Binding-site contacts:
Ligand atom C1 contacts residue ARG77 of chain 21.A at 3.6 Å.
Ligand atom O1B contacts residue SER89 of chain 21.A at 3.1 Å (h-bond).
Ligand atom O4 contacts residue THR291 of chain 21.A at 3.5 Å.
Ligand atom O3 contacts residue GLY78 of chain 21.A at 3.3 Å.
Ligand atom N5 contacts residue TYR72 of chain 21.A at 3.4 Å (h-bond).
Ligand atom C1 contacts residue TYR72 of chain 21.A at 4.1 Å (hydrophobic).
Ligand atom O8 contacts residue TYR72 of chain 21.A at 4.3 Å.
Ligand atom O1A contacts residue TYR72 of chain 21.A at 3.5 Å.
Ligand atom C4 contacts residue HIS298 of chain 21.A at 3.2 Å.
Ligand atom C3 contacts residue VAL296 of chain 21.A at 3.7 Å (hydrophobic).
Ligand atom C3 contacts residue GLY78 of chain 21.A at 3.6 Å.
Ligand atom C1 contacts residue SER89 of chain 21.A at 3.5 Å.
Ligand atom C5 contacts residue TYR72 of chain 21.A at 3.9 Å (hydrophobic).
Ligand atom O8 contacts residue ARG77 of chain 21.A at 3.2 Å (salt-bridge).
Ligand atom C4 contacts residue GLY78 of chain 21.A at 3.4 Å.
Ligand atom O1A contacts residue GLY78 of chain 21.A at 3.2 Å (h-bond).
Ligand atom C6 contacts residue TYR72 of chain 21.A at 4.0 Å (hydrophobic).
Ligand atom C5 contacts residue ASN93 of chain 21.A at 3.6 Å.
Ligand atom C1 contacts residue LYS186 of chain 21.A at 3.9 Å.
Ligand atom C1 contacts residue GLY78 of chain 21.A at 3.7 Å.
Ligand atom C4 contacts residue ASN93 of chain 21.A at 4.2 Å.
Ligand atom O1B contacts residue ARG77 of chain 21.A at 2.9 Å (salt-bridge).
Ligand atom O4 contacts residue GLY78 of chain 21.A at 3.1 Å.
Ligand atom O6 contacts residue ASN93 of chain 21.A at 3.0 Å (h-bond).
Ligand atom O4 contacts residue ILE79 of chain 21.A at 4.0 Å.
Ligand atom C3 contacts residue HIS298 of chain 21.A at 3.6 Å.
Ligand atom O4 contacts residue VAL296 of chain 21.A at 3.9 Å.
Ligand atom C3 contacts residue GLY78 of chain 21.A at 4.0 Å.
Ligand atom O1B contacts residue TYR72 of chain 21.A at 4.1 Å.
Ligand atom O1A contacts residue HIS298 of chain 21.A at 3.9 Å.
Ligand atom C6 contacts residue ASN93 of chain 21.A at 3.0 Å.
Ligand atom O1A contacts residue LYS186 of chain 21.A at 2.8 Å (salt-bridge).
Ligand atom O10 contacts residue THR291 of chain 21.A at 4.3 Å.
Ligand atom C4 contacts residue TYR72 of chain 21.A at 3.8 Å (hydrophobic).
Ligand atom O4 contacts residue ASN80 of chain 21.A at 4.3 Å.
Ligand atom O4 contacts residue HIS298 of chain 21.A at 2.7 Å (h-bond).
Ligand atom O1A contacts residue ARG77 of chain 21.A at 3.2 Å (salt-bridge).
Ligand atom C11 contacts residue ASP85 of chain 21.B at 4.0 Å.
Ligand atom O1A contacts residue SER89 of chain 21.A at 3.1 Å (h-bond).
Ligand atom C2 contacts residue GLY78 of chain 21.A at 3.9 Å.

The protein below binds the small molecule below.
Small molecule (SMILES): CC(=O)N[C@@H]1[C@@H](O[C@@H]2O[C@H](CO)[C@H](O)[C@H](O[C@]3(C(=O)O)C[C@H](O)[C@@H](NC(C)=O)[C@H]([C@H](O)[C@H](O)CO)O3)[C@H]2O)[C@H](O)[C@@H](CO[C@]2(C(=O)O)C[C@H](O)[C@@H](NC(C)=O)[C@H]([C@H](O)[C@H](O)CO)O2)O[C@H]1O

Sequence of chain 21.B:
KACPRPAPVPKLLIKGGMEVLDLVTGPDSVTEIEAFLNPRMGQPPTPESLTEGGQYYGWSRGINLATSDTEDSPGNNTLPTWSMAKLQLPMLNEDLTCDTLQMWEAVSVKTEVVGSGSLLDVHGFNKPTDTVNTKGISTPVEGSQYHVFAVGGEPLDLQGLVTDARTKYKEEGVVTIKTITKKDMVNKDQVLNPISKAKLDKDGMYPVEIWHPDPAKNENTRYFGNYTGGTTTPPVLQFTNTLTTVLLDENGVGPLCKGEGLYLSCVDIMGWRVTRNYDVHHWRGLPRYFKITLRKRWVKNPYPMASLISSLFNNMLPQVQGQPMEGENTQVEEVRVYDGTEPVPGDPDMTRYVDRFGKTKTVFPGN

Sequence of chain 21.A:
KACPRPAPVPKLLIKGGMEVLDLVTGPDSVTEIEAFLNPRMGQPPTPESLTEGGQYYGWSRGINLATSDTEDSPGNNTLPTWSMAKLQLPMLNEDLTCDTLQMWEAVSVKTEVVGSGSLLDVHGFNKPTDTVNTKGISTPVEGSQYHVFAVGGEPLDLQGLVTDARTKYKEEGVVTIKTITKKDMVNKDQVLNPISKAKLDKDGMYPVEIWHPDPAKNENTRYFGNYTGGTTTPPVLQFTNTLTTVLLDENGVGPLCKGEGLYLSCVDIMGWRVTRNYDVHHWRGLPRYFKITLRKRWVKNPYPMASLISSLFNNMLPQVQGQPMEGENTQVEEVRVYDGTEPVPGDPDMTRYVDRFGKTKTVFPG